Binding-site contacts:
Ligand atom F31 contacts residue ARG247 of chain 1.A at 3.6 Å.
Ligand atom O08 contacts residue GLU130 of chain 1.B at 2.6 Å (salt-bridge).
Ligand atom O22 contacts residue PRO140 of chain 1.A at 3.5 Å.
Ligand atom C05 contacts residue ARG247 of chain 1.A at 3.7 Å.
Ligand atom O23 contacts residue PRO140 of chain 1.A at 3.2 Å.
Ligand atom C06 contacts residue GLU273 of chain 1.B at 3.6 Å.
Ligand atom C18 contacts residue VAL264 of chain 1.B at 3.4 Å (hydrophobic).
Ligand atom O08 contacts residue ARG247 of chain 1.A at 3.7 Å.
Ligand atom C25 contacts residue SER248 of chain 1.A at 3.3 Å.
Ligand atom C03 contacts residue GLU273 of chain 1.B at 3.6 Å.
Ligand atom N10 contacts residue PHE128 of chain 1.B at 3.0 Å (h-bond).
Ligand atom N09 contacts residue MET269 of chain 1.B at 3.4 Å.
Ligand atom N09 contacts residue PHE128 of chain 1.B at 3.1 Å (h-bond).
Ligand atom CL contacts residue VAL129 of chain 1.B at 3.3 Å.
Ligand atom C14 contacts residue ARG247 of chain 1.A at 3.2 Å.
Ligand atom CL contacts residue GLU130 of chain 1.B at 3.1 Å.
Ligand atom C02 contacts residue GLU273 of chain 1.B at 3.4 Å.
Ligand atom C17 contacts residue VAL264 of chain 1.B at 3.4 Å (hydrophobic).
Ligand atom C01 contacts residue GLU273 of chain 1.B at 3.3 Å.
Ligand atom N10 contacts residue MET269 of chain 1.B at 3.5 Å.
Ligand atom C15 contacts residue ARG247 of chain 1.A at 3.4 Å.
Ligand atom C25 contacts residue GLY249 of chain 1.A at 3.2 Å.
Ligand atom O23 contacts residue GLY249 of chain 1.A at 3.2 Å.
Ligand atom C04 contacts residue ARG247 of chain 1.A at 3.7 Å.
Ligand atom C15 contacts residue VAL264 of chain 1.B at 3.6 Å (hydrophobic).
Ligand atom C07 contacts residue VAL129 of chain 1.B at 3.6 Å (hydrophobic).
Ligand atom C07 contacts residue ARG247 of chain 1.A at 3.7 Å.
Ligand atom CL contacts residue PHE128 of chain 1.B at 3.5 Å.
Ligand atom C19 contacts residue LEU261 of chain 1.B at 3.5 Å (hydrophobic).
Ligand atom C26 contacts residue TYR143 of chain 1.A at 3.6 Å (hydrophobic).
Ligand atom O23 contacts residue ILE127 of chain 1.A at 3.2 Å.
Ligand atom C27 contacts residue TYR143 of chain 1.A at 3.5 Å (hydrophobic).
Ligand atom C07 contacts residue GLU130 of chain 1.B at 3.4 Å.
Ligand atom O08 contacts residue VAL129 of chain 1.B at 3.5 Å.
Ligand atom C02 contacts residue LEU277 of chain 1.B at 3.4 Å (hydrophobic).
Ligand atom C29 contacts residue PRO127 of chain 1.B at 3.3 Å (hydrophobic).
Ligand atom CL contacts residue PRO127 of chain 1.B at 3.4 Å.
Ligand atom F31 contacts residue GLU130 of chain 1.B at 2.9 Å.
Ligand atom O22 contacts residue PRO127 of chain 1.B at 3.5 Å.
Ligand atom C17 contacts residue PRO127 of chain 1.B at 3.4 Å (hydrophobic).

Sequence of chain 1.B:
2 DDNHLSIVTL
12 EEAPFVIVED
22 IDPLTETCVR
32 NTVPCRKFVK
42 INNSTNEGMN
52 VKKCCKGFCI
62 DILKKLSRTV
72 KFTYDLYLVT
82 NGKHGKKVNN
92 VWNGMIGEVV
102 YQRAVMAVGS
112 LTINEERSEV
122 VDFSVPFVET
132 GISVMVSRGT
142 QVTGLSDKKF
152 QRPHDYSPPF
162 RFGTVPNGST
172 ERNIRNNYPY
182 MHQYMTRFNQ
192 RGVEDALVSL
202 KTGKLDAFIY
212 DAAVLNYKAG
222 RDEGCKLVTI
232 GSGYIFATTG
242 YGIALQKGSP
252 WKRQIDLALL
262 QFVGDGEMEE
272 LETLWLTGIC

A protein and the small-molecule ligand that binds it are described below.
Small molecule (SMILES): O=C(NNC(=O)c1ccc(CNS(=O)(=O)c2ccc(F)c(Cl)c2)cc1)c1ccccc1

Sequence of chain 1.A:
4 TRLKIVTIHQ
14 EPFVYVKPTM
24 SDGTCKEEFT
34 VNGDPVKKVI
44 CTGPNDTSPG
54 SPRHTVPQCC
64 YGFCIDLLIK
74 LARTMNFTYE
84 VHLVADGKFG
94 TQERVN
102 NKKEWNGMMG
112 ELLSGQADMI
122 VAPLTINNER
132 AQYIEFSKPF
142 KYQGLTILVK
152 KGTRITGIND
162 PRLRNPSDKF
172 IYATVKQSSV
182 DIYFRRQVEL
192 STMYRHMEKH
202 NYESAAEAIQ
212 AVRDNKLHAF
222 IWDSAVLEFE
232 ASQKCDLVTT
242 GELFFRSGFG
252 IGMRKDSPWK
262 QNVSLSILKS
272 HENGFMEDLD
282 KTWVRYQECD